Sequence of chain 1.H:
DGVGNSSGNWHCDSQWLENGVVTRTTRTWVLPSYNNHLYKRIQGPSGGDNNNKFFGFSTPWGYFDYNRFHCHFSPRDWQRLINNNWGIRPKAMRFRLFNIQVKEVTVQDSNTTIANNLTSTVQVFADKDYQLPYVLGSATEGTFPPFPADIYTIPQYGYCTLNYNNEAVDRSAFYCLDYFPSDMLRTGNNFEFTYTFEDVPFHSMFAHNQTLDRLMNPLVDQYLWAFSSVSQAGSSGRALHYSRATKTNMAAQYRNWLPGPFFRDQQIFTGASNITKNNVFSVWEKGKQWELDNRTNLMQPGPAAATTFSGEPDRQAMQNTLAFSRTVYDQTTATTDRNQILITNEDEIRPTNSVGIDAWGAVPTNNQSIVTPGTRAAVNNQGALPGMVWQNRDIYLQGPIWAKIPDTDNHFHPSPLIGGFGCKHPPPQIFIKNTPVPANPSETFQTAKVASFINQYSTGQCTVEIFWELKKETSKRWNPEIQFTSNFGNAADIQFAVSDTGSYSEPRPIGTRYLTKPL

A protein and the small-molecule ligand that binds it are described below.
Small molecule (SMILES): Nc1ncnc2c1ncn2[C@H]1C[C@H](O)[C@@H](COP(=O)(O)O)O1

Sequence of chain 1.Y:
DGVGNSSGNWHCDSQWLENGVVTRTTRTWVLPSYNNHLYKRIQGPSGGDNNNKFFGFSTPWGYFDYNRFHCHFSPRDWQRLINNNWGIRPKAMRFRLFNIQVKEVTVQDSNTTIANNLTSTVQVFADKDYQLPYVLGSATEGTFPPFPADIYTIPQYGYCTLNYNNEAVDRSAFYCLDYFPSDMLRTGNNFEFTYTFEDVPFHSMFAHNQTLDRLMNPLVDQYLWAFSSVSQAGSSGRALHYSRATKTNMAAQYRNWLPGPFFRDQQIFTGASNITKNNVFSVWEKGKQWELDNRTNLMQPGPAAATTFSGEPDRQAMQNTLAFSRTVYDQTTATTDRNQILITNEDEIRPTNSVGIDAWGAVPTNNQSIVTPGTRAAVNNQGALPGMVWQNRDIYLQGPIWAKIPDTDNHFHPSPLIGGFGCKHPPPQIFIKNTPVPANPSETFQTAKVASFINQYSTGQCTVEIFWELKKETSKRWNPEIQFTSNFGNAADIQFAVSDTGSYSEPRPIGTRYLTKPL

Binding-site contacts:
Ligand atom O4' contacts residue ASN426 of chain 1.H at 4.0 Å.
Ligand atom C2' contacts residue HIS429 of chain 1.Y at 3.7 Å.
Ligand atom C4 contacts residue PRO217 of chain 1.Y at 3.8 Å (hydrophobic).
Ligand atom O2P contacts residue HIS427 of chain 1.H at 3.1 Å.
Ligand atom N6 contacts residue GLY436 of chain 1.Y at 3.8 Å.
Ligand atom C6 contacts residue PRO430 of chain 1.Y at 3.7 Å (hydrophobic).
Ligand atom N7 contacts residue SER431 of chain 1.Y at 3.8 Å.
Ligand atom C5' contacts residue HIS429 of chain 1.Y at 3.1 Å.
Ligand atom C3' contacts residue HIS429 of chain 1.Y at 3.7 Å.
Ligand atom C4' contacts residue HIS429 of chain 1.Y at 3.9 Å.
Ligand atom C6 contacts residue PRO217 of chain 1.Y at 4.0 Å (hydrophobic).
Ligand atom N6 contacts residue GLY438 of chain 1.Y at 4.2 Å.
Ligand atom N9 contacts residue PRO217 of chain 1.Y at 4.2 Å.
Ligand atom N6 contacts residue PRO430 of chain 1.Y at 4.1 Å.
Ligand atom C8 contacts residue ASN426 of chain 1.H at 3.0 Å.
Ligand atom N6 contacts residue PRO432 of chain 1.Y at 4.0 Å.
Ligand atom N7 contacts residue ASN408 of chain 1.Y at 3.5 Å (h-bond).
Ligand atom C5 contacts residue SER431 of chain 1.Y at 4.0 Å.
Ligand atom O4' contacts residue HIS429 of chain 1.Y at 4.0 Å.
Ligand atom N9 contacts residue ASN426 of chain 1.H at 4.1 Å.
Ligand atom C8 contacts residue ASP425 of chain 1.H at 4.1 Å.
Ligand atom N3 contacts residue PRO430 of chain 1.Y at 4.1 Å.
Ligand atom N7 contacts residue ASN426 of chain 1.H at 3.5 Å (h-bond).
Ligand atom C2 contacts residue PRO430 of chain 1.Y at 3.8 Å (hydrophobic).
Ligand atom N6 contacts residue SER431 of chain 1.Y at 3.3 Å.
Ligand atom N1 contacts residue GLY438 of chain 1.Y at 3.7 Å.
Ligand atom C2 contacts residue GLY438 of chain 1.Y at 3.9 Å.
Ligand atom O2P contacts residue ASP425 of chain 1.H at 3.2 Å (salt-bridge).
Ligand atom N1 contacts residue PRO217 of chain 1.Y at 4.1 Å.
Ligand atom C2' contacts residue PRO430 of chain 1.Y at 3.5 Å (hydrophobic).
Ligand atom C2 contacts residue PRO217 of chain 1.Y at 3.8 Å (hydrophobic).
Ligand atom C6 contacts residue SER431 of chain 1.Y at 3.8 Å.
Ligand atom N6 contacts residue ASN408 of chain 1.Y at 3.9 Å.
Ligand atom C5 contacts residue PRO217 of chain 1.Y at 3.8 Å (hydrophobic).
Ligand atom C5' contacts residue HIS427 of chain 1.H at 4.0 Å.
Ligand atom N1 contacts residue PRO430 of chain 1.Y at 3.5 Å (h-bond).
Ligand atom O2P contacts residue ASN426 of chain 1.H at 3.3 Å.
Ligand atom N3 contacts residue PRO217 of chain 1.Y at 3.9 Å.
Ligand atom P contacts residue ASP425 of chain 1.H at 3.7 Å.
Ligand atom O5' contacts residue HIS429 of chain 1.Y at 4.2 Å.